Sequence of chain 1.A:
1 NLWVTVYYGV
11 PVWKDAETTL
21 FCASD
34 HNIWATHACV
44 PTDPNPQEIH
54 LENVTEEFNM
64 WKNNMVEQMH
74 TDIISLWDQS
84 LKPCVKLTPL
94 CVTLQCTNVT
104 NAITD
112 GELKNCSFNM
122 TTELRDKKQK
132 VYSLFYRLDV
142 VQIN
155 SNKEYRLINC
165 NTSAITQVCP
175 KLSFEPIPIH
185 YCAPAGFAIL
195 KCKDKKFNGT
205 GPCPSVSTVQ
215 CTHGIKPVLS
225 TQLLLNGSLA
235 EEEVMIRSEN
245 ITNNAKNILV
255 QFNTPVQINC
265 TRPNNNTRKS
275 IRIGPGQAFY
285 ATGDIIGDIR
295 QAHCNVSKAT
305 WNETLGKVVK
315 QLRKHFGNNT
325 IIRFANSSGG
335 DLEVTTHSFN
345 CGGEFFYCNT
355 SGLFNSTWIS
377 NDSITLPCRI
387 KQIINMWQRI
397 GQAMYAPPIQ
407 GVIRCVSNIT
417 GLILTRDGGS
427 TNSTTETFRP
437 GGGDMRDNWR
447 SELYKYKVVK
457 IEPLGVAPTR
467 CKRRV

Binding-site contacts:
Ligand atom C7 contacts residue GLY356 of chain 1.A at 4.5 Å.
Ligand atom C8 contacts residue ASN359 of chain 1.A at 4.2 Å.
Ligand atom C8 contacts residue SER355 of chain 1.A at 3.7 Å.
Ligand atom C1 contacts residue ASN359 of chain 1.A at 1.4 Å.
Ligand atom O7 contacts residue ASN359 of chain 1.A at 3.1 Å (h-bond).
Ligand atom C5 contacts residue ASN359 of chain 1.A at 3.7 Å.
Ligand atom C3 contacts residue ASN359 of chain 1.A at 3.7 Å.
Ligand atom C8 contacts residue GLY356 of chain 1.A at 3.7 Å.
Ligand atom C7 contacts residue ASN359 of chain 1.A at 3.1 Å.
Ligand atom O5 contacts residue ASN359 of chain 1.A at 2.4 Å (h-bond).
Ligand atom C4 contacts residue ASN359 of chain 1.A at 4.2 Å.
Ligand atom C2 contacts residue ASN359 of chain 1.A at 2.4 Å.
Ligand atom C7 contacts residue SER355 of chain 1.A at 4.5 Å.
Ligand atom N2 contacts residue ASN359 of chain 1.A at 2.8 Å (h-bond).

The small molecule below binds the protein below.
Small molecule (SMILES): CC(=O)N[C@H]1[C@H](O[C@H]2[C@H](O)[C@@H](NC(C)=O)CO[C@@H]2CO)O[C@H](CO)[C@@H](O)[C@@H]1O